Binding-site contacts:
Ligand atom C4 contacts residue LEU21 of chain 1.A at 3.6 Å (hydrophobic).
Ligand atom C17 contacts residue ASP160 of chain 1.A at 3.4 Å.
Ligand atom C2 contacts residue GLY101 of chain 1.A at 3.5 Å.
Ligand atom C2 contacts residue TYR97 of chain 1.A at 3.4 Å (hydrophobic).
Ligand atom F3 contacts residue VAL29 of chain 1.A at 3.0 Å.
Ligand atom N4 contacts residue LEU98 of chain 1.A at 3.0 Å (h-bond).
Ligand atom C9 contacts residue LEU149 of chain 1.A at 3.5 Å (hydrophobic).
Ligand atom F1 contacts residue VAL29 of chain 1.A at 3.7 Å.
Ligand atom C6 contacts residue LEU98 of chain 1.A at 3.1 Å (hydrophobic).
Ligand atom C9 contacts residue ALA46 of chain 1.A at 3.5 Å (hydrophobic).
Ligand atom F2 contacts residue LYS48 of chain 1.A at 3.7 Å.
Ligand atom C20 contacts residue ARG146 of chain 1.A at 3.4 Å.
Ligand atom N1 contacts residue PRO99 of chain 1.A at 3.7 Å.
Ligand atom C16 contacts residue ASP160 of chain 1.A at 3.5 Å.
Ligand atom C10 contacts residue LEU149 of chain 1.A at 3.7 Å (hydrophobic).
Ligand atom F1 contacts residue GLY27 of chain 1.A at 3.4 Å.
Ligand atom F1 contacts residue GLY24 of chain 1.A at 3.2 Å.
Ligand atom N9 contacts residue LEU149 of chain 1.A at 3.6 Å.
Ligand atom F3 contacts residue SER28 of chain 1.A at 3.6 Å.
Ligand atom C9 contacts residue GLU96 of chain 1.A at 3.5 Å.
Ligand atom N1 contacts residue TYR97 of chain 1.A at 3.7 Å.
Ligand atom C2 contacts residue LEU98 of chain 1.A at 3.6 Å (hydrophobic).
Ligand atom C19 contacts residue ASN147 of chain 1.A at 3.6 Å.
Ligand atom N4 contacts residue TYR97 of chain 1.A at 3.7 Å.
Ligand atom C2 contacts residue PRO99 of chain 1.A at 3.6 Å (hydrophobic).
Ligand atom C19 contacts residue ARG146 of chain 1.A at 3.3 Å.
Ligand atom C8 contacts residue LEU149 of chain 1.A at 3.5 Å (hydrophobic).
Ligand atom F1 contacts residue LYS23 of chain 1.A at 3.5 Å.
Ligand atom C1 contacts residue TYR97 of chain 1.A at 3.7 Å (hydrophobic).
Ligand atom N9 contacts residue GLY159 of chain 1.A at 3.4 Å.
Ligand atom C1 contacts residue PRO99 of chain 1.A at 3.1 Å (hydrophobic).
Ligand atom F3 contacts residue LYS48 of chain 1.A at 3.2 Å.
Ligand atom C12 contacts residue LEU21 of chain 1.A at 3.6 Å (hydrophobic).
Ligand atom C6 contacts residue TYR97 of chain 1.A at 3.6 Å (hydrophobic).
Ligand atom N8 contacts residue VAL29 of chain 1.A at 3.6 Å.
Ligand atom C7 contacts residue LEU149 of chain 1.A at 3.7 Å (hydrophobic).
Ligand atom F2 contacts residue GLY27 of chain 1.A at 3.4 Å.
Ligand atom C3 contacts residue GLY101 of chain 1.A at 3.5 Å.
Ligand atom C5 contacts residue GLY101 of chain 1.A at 3.6 Å.
Ligand atom F1 contacts residue SER28 of chain 1.A at 3.4 Å.

The small molecule below binds the protein below.
Small molecule (SMILES): Cn1cc(-c2cn3nccc3c(-c3cnn(C4(CC#N)CN(CC(F)(F)F)C4)c3)n2)cn1

Sequence of chain 1.A:
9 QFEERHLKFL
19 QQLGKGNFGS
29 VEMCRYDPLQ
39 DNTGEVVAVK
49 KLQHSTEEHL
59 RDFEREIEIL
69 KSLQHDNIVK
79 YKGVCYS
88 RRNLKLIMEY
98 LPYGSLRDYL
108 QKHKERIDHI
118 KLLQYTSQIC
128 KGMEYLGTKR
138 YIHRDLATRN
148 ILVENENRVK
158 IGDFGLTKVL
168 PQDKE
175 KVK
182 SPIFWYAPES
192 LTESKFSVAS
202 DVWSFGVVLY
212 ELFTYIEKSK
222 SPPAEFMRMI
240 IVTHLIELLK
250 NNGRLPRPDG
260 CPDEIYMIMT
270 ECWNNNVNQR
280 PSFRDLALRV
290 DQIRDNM